Sequence of chain 11.B:
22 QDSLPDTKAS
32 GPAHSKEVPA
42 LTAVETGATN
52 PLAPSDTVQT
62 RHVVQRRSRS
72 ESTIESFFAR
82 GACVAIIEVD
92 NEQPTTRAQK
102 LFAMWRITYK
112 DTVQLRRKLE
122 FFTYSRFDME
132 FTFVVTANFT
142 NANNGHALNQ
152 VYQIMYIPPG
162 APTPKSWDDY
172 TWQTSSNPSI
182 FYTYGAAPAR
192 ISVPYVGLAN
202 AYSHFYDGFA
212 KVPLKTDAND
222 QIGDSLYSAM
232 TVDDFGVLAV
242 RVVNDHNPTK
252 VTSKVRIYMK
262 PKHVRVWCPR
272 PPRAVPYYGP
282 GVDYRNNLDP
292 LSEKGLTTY

A protein and the small-molecule ligand that binds it are described below.
Small molecule (SMILES): CCOC(=O)c1ccc(OCCCC2CCN(c3ccc(C)nn3)CC2)cc1

Sequence of chain 12.D:
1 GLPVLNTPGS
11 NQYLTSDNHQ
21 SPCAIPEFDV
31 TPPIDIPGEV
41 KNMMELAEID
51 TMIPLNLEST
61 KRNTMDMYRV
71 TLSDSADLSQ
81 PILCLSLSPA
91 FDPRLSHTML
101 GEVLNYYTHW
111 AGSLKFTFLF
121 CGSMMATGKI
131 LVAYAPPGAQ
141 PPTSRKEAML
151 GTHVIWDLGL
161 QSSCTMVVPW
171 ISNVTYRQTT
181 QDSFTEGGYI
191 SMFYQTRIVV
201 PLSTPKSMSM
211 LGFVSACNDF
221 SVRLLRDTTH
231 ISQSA

Sequence of chain 11.D:
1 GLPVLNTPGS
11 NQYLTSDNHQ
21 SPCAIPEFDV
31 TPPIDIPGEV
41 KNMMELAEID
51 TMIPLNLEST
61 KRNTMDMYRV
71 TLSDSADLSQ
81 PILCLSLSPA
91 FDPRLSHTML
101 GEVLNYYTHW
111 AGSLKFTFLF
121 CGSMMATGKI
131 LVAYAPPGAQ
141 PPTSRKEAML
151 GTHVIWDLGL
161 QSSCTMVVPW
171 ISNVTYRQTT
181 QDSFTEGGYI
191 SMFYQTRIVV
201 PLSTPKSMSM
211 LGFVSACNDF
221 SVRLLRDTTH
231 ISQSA

Binding-site contacts:
Ligand atom C1 contacts residue ILE181 of chain 11.B at 3.5 Å (hydrophobic).
Ligand atom C22 contacts residue TYR110 of chain 11.B at 3.3 Å (hydrophobic).
Ligand atom N4 contacts residue LEU239 of chain 11.B at 3.6 Å.
Ligand atom C22 contacts residue PHE236 of chain 11.B at 3.3 Å (hydrophobic).
Ligand atom C18 contacts residue TYR110 of chain 11.B at 3.8 Å (hydrophobic).
Ligand atom C20 contacts residue PHE236 of chain 11.B at 3.4 Å (hydrophobic).
Ligand atom C8 contacts residue TYR157 of chain 11.B at 3.4 Å (hydrophobic).
Ligand atom C13 contacts residue ILE108 of chain 11.B at 3.6 Å (hydrophobic).
Ligand atom C7 contacts residue ILE25 of chain 11.D at 3.8 Å (hydrophobic).
Ligand atom C19 contacts residue PHE236 of chain 11.B at 3.6 Å (hydrophobic).
Ligand atom C13 contacts residue PHE236 of chain 11.B at 3.8 Å (hydrophobic).
Ligand atom N3 contacts residue ILE192 of chain 11.B at 3.7 Å.
Ligand atom C21 contacts residue TYR203 of chain 11.B at 3.7 Å (hydrophobic).
Ligand atom C1 contacts residue ILE155 of chain 11.B at 3.8 Å (hydrophobic).
Ligand atom O24 contacts residue THR109 of chain 11.B at 3.6 Å.
Ligand atom C7 contacts residue VAL194 of chain 11.B at 3.6 Å (hydrophobic).
Ligand atom C12 contacts residue PHE236 of chain 11.B at 3.7 Å (hydrophobic).
Ligand atom C3 contacts residue TYR157 of chain 11.B at 3.4 Å (hydrophobic).
Ligand atom C4 contacts residue TYR157 of chain 11.B at 3.5 Å (hydrophobic).
Ligand atom O23 contacts residue TYR110 of chain 11.B at 3.5 Å.
Ligand atom N6 contacts residue VAL194 of chain 11.B at 3.6 Å.
Ligand atom C25 contacts residue THR109 of chain 11.B at 3.2 Å.
Ligand atom C8 contacts residue VAL194 of chain 11.B at 3.8 Å (hydrophobic).
Ligand atom O15 contacts residue MET130 of chain 11.B at 3.8 Å.
Ligand atom C17 contacts residue MET130 of chain 11.B at 3.7 Å (hydrophobic).
Ligand atom C11 contacts residue PHE132 of chain 11.B at 3.5 Å (hydrophobic).
Ligand atom C19 contacts residue TYR110 of chain 11.B at 3.8 Å (hydrophobic).
Ligand atom O24 contacts residue PHE236 of chain 11.B at 3.9 Å.
Ligand atom C3 contacts residue PRO179 of chain 11.B at 3.6 Å (hydrophobic).
Ligand atom C9 contacts residue VAL194 of chain 11.B at 3.8 Å (hydrophobic).
Ligand atom C3 contacts residue ALA24 of chain 11.D at 3.6 Å (hydrophobic).
Ligand atom C10 contacts residue ILE108 of chain 11.B at 3.5 Å (hydrophobic).
Ligand atom C16 contacts residue MET130 of chain 11.B at 3.8 Å (hydrophobic).
Ligand atom C7 contacts residue TYR157 of chain 11.B at 3.5 Å (hydrophobic).
Ligand atom N4 contacts residue ILE192 of chain 11.B at 3.6 Å.
Ligand atom O24 contacts residue TYR110 of chain 11.B at 3.3 Å.
Ligand atom N3 contacts residue LEU239 of chain 11.B at 3.8 Å.
Ligand atom C4 contacts residue ALA24 of chain 11.D at 3.9 Å (hydrophobic).
Ligand atom C10 contacts residue PHE132 of chain 11.B at 3.7 Å (hydrophobic).
Ligand atom O23 contacts residue PHE236 of chain 11.B at 3.3 Å.